This protein binds this small molecule.
Small molecule (SMILES): CC(=O)N[C@H]1[C@H](O[C@H]2[C@H](O)[C@@H](NC(C)=O)CO[C@@H]2CO)O[C@H](CO)[C@@H](O[C@@H]2O[C@H](CO[C@@H]3O[C@H](CO)[C@@H](O)[C@H](O)[C@@H]3O)[C@@H](O)[C@H](O[C@H]3O[C@H](CO)[C@@H](O)[C@H](O)[C@@H]3O)[C@@H]2O)[C@@H]1O

Sequence of chain 1.F:
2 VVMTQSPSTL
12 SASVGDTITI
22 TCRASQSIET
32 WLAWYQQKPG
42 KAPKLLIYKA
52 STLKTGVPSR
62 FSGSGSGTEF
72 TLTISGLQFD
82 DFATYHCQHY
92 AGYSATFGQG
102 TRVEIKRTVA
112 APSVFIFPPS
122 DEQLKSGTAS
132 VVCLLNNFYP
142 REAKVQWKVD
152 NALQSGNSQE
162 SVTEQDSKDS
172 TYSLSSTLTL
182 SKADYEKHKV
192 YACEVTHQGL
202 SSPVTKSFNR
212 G

Sequence of chain 1.C:
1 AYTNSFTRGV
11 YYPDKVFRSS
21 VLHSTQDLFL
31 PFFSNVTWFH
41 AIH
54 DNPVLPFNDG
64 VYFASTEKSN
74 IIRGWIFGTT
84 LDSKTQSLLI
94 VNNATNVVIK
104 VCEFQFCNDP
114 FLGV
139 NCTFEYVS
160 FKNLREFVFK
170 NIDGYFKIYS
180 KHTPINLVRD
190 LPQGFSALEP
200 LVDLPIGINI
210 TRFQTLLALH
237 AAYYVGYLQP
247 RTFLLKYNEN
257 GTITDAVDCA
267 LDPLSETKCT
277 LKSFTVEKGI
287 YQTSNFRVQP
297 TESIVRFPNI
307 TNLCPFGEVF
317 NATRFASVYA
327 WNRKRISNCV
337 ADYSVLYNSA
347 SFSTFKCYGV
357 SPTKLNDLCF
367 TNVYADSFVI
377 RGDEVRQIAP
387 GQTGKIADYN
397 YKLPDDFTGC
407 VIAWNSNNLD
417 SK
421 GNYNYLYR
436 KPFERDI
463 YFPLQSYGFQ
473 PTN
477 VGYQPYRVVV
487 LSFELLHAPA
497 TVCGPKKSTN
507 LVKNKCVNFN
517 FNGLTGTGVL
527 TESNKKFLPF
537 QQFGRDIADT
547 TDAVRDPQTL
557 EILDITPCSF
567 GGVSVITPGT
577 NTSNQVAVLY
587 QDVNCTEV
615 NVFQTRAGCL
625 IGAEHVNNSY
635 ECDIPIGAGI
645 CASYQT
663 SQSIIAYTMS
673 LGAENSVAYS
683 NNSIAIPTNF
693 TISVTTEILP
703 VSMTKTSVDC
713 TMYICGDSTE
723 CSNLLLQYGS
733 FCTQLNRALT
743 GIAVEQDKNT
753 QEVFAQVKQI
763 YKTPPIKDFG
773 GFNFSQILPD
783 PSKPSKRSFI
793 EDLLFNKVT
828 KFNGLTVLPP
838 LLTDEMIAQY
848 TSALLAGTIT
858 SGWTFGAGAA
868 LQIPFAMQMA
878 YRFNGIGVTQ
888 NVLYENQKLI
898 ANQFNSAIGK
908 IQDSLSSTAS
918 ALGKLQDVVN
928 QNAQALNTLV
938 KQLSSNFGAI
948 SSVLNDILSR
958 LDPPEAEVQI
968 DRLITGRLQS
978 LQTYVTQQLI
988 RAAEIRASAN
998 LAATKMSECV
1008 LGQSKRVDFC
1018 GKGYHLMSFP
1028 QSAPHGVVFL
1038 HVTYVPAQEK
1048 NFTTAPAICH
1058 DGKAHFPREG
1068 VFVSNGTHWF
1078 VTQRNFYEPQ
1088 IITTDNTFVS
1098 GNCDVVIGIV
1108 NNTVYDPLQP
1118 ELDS

Sequence of chain 1.D:
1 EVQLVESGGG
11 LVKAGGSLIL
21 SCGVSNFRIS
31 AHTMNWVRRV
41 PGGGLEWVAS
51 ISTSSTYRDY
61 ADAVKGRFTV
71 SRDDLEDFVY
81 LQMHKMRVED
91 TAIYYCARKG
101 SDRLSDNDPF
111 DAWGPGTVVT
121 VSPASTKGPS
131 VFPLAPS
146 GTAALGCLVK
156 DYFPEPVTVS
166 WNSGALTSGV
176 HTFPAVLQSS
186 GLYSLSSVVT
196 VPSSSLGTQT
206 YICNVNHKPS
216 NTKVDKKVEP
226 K

Binding-site contacts:
Ligand atom O6 contacts residue ILE768 of chain 1.A at 4.4 Å.
Ligand atom C6 contacts residue THR53 of chain 1.D at 3.8 Å.
Ligand atom O3 contacts residue ASP106 of chain 1.D at 3.4 Å (salt-bridge).
Ligand atom C1 contacts residue ASN683 of chain 1.C at 1.4 Å.
Ligand atom C6 contacts residue ASP106 of chain 1.D at 4.0 Å.
Ligand atom O5 contacts residue THR53 of chain 1.D at 3.6 Å.
Ligand atom C4 contacts residue ASP106 of chain 1.D at 3.6 Å.
Ligand atom C5 contacts residue THR53 of chain 1.D at 4.1 Å.
Ligand atom C2 contacts residue ASN683 of chain 1.C at 2.5 Å.
Ligand atom O6 contacts residue THR33 of chain 1.D at 3.8 Å.
Ligand atom O2 contacts residue THR53 of chain 1.D at 3.6 Å.
Ligand atom O6 contacts residue SER105 of chain 1.D at 4.0 Å.
Ligand atom O6 contacts residue THR53 of chain 1.D at 4.3 Å.
Ligand atom O4 contacts residue ALA31 of chain 1.D at 4.0 Å.
Ligand atom C3 contacts residue ASN683 of chain 1.C at 3.8 Å.
Ligand atom N2 contacts residue ASN683 of chain 1.C at 2.9 Å (h-bond).
Ligand atom O6 contacts residue ASP106 of chain 1.D at 3.9 Å.
Ligand atom O5 contacts residue TYR94 of chain 1.F at 3.5 Å (h-bond).
Ligand atom C1 contacts residue TYR94 of chain 1.F at 4.1 Å (hydrophobic).
Ligand atom C6 contacts residue THR33 of chain 1.D at 3.8 Å.
Ligand atom O3 contacts residue TYR94 of chain 1.F at 4.4 Å.
Ligand atom C8 contacts residue ASN683 of chain 1.C at 3.6 Å.
Ligand atom C5 contacts residue ASN683 of chain 1.C at 3.6 Å.
Ligand atom C5 contacts residue TYR94 of chain 1.F at 4.4 Å (hydrophobic).
Ligand atom O4 contacts residue ASP106 of chain 1.D at 3.3 Å (salt-bridge).
Ligand atom C7 contacts residue ASN683 of chain 1.C at 3.2 Å.
Ligand atom C4 contacts residue ASN683 of chain 1.C at 4.2 Å.
Ligand atom C3 contacts residue ASP106 of chain 1.D at 4.1 Å.
Ligand atom C4 contacts residue THR53 of chain 1.D at 4.1 Å.
Ligand atom O7 contacts residue ASN683 of chain 1.C at 3.9 Å.
Ligand atom O4 contacts residue SER105 of chain 1.D at 4.3 Å.
Ligand atom O5 contacts residue ASN683 of chain 1.C at 2.4 Å (h-bond).
Ligand atom C5 contacts residue ASP106 of chain 1.D at 3.7 Å.
Ligand atom C6 contacts residue TYR94 of chain 1.F at 4.0 Å (hydrophobic).
Ligand atom O5 contacts residue ASP770 of chain 1.A at 4.5 Å.

Sequence of chain 1.A:
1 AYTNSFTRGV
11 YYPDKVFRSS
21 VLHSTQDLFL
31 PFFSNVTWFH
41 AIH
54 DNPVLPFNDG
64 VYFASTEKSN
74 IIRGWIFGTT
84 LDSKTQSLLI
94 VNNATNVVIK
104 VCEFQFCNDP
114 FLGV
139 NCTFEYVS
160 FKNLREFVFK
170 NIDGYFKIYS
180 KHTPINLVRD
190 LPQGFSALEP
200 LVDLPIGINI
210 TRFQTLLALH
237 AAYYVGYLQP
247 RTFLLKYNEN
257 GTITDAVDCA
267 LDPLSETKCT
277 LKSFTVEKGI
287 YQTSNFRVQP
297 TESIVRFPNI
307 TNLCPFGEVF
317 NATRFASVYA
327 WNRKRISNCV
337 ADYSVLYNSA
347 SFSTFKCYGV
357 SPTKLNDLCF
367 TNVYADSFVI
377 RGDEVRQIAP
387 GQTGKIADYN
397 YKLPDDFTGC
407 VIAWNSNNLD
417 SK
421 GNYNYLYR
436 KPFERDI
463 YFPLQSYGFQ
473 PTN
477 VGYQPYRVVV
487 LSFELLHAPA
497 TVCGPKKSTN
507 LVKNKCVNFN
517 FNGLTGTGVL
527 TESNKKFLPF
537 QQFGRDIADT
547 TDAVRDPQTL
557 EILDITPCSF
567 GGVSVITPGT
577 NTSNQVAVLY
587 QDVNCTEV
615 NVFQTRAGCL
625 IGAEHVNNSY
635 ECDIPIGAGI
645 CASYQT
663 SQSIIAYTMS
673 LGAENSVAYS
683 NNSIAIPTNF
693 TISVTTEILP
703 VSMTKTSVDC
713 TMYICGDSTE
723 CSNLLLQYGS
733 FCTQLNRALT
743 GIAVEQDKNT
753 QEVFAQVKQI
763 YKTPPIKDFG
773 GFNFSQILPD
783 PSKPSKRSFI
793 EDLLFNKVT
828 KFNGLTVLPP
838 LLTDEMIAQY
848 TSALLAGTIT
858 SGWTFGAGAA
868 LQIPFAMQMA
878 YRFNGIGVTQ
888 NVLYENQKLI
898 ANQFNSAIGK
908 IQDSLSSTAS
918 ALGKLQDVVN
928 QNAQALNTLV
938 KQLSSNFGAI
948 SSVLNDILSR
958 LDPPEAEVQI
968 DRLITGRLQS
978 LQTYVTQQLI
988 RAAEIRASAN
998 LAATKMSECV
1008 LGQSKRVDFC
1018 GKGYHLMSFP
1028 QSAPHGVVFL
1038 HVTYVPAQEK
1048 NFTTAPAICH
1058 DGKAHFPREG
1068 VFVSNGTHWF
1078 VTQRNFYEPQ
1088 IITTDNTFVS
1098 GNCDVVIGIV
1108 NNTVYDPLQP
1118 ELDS